The protein below binds the small molecule below.
Small molecule (SMILES): C[C@]12CC[C@@H]3c4ccc(O)cc4CC[C@H]3[C@@H]1CC[C@@H]2O

Binding-site contacts:
Ligand atom C2 contacts residue PHE96 of chain 1.B at 4.1 Å (hydrophobic).
Ligand atom O3 contacts residue ARG86 of chain 1.B at 3.3 Å (salt-bridge).
Ligand atom C16 contacts residue ILE113 of chain 1.B at 4.1 Å (hydrophobic).
Ligand atom C15 contacts residue ILE116 of chain 1.B at 4.1 Å (hydrophobic).
Ligand atom C7 contacts residue MET80 of chain 1.B at 4.2 Å (hydrophobic).
Ligand atom C16 contacts residue GLY212 of chain 1.B at 4.0 Å.
Ligand atom C1 contacts residue ALA42 of chain 1.B at 4.0 Å (hydrophobic).
Ligand atom C4 contacts residue PHE96 of chain 1.B at 4.0 Å (hydrophobic).
Ligand atom C5 contacts residue PHE96 of chain 1.B at 3.8 Å (hydrophobic).
Ligand atom C2 contacts residue GLU45 of chain 1.B at 3.3 Å.
Ligand atom C1 contacts residue LEU38 of chain 1.B at 3.7 Å (hydrophobic).
Ligand atom O3 contacts residue LEU79 of chain 1.B at 3.7 Å.
Ligand atom C3 contacts residue LEU79 of chain 1.B at 4.2 Å (hydrophobic).
Ligand atom C17 contacts residue HIS215 of chain 1.B at 3.6 Å.
Ligand atom C6 contacts residue LEU83 of chain 1.B at 4.1 Å (hydrophobic).
Ligand atom C18 contacts residue MET76 of chain 1.B at 3.5 Å (hydrophobic).
Ligand atom O17 contacts residue MET35 of chain 1.B at 3.5 Å.
Ligand atom C11 contacts residue LEU38 of chain 1.B at 3.9 Å (hydrophobic).
Ligand atom C3 contacts residue PHE96 of chain 1.B at 4.2 Å (hydrophobic).
Ligand atom C16 contacts residue ILE116 of chain 1.B at 4.0 Å (hydrophobic).
Ligand atom C7 contacts residue PHE96 of chain 1.B at 4.2 Å (hydrophobic).
Ligand atom O17 contacts residue LEU216 of chain 1.B at 3.5 Å.
Ligand atom O17 contacts residue HIS215 of chain 1.B at 3.0 Å (h-bond).
Ligand atom C7 contacts residue LEU120 of chain 1.B at 4.2 Å (hydrophobic).
Ligand atom C18 contacts residue LEU216 of chain 1.B at 4.0 Å (hydrophobic).
Ligand atom C2 contacts residue LEU41 of chain 1.B at 4.0 Å (hydrophobic).
Ligand atom C16 contacts residue HIS215 of chain 1.B at 3.5 Å.
Ligand atom C4 contacts residue LEU83 of chain 1.B at 4.2 Å (hydrophobic).
Ligand atom C6 contacts residue MET80 of chain 1.B at 3.9 Å (hydrophobic).
Ligand atom C3 contacts residue GLU45 of chain 1.B at 3.3 Å.
Ligand atom C12 contacts residue LEU38 of chain 1.B at 4.0 Å (hydrophobic).
Ligand atom C4 contacts residue LEU79 of chain 1.B at 3.9 Å (hydrophobic).
Ligand atom C10 contacts residue PHE96 of chain 1.B at 3.8 Å (hydrophobic).
Ligand atom C18 contacts residue GLY212 of chain 1.B at 4.0 Å.
Ligand atom C15 contacts residue GLY212 of chain 1.B at 4.2 Å.
Ligand atom C17 contacts residue MET35 of chain 1.B at 4.2 Å (hydrophobic).
Ligand atom O17 contacts residue GLY212 of chain 1.B at 4.1 Å.
Ligand atom O3 contacts residue GLU45 of chain 1.B at 2.6 Å (salt-bridge).
Ligand atom C1 contacts residue PHE96 of chain 1.B at 4.1 Å (hydrophobic).
Ligand atom C17 contacts residue ILE113 of chain 1.B at 4.0 Å (hydrophobic).

Sequence of chain 1.B:
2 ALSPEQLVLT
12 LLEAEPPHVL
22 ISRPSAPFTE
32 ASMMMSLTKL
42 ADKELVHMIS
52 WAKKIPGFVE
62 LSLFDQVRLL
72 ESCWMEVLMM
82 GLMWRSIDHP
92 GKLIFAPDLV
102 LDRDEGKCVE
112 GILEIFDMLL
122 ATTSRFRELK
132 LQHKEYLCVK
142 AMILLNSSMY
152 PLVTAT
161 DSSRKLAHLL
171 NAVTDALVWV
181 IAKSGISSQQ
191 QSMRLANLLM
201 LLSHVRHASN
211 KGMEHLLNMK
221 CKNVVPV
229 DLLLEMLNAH